This small molecule binds to this protein.
Small molecule (SMILES): CC(=O)N[C@H]1[C@H](O[C@H]2[C@H](O)[C@@H](NC(C)=O)CO[C@@H]2CO)O[C@H](CO)[C@@H](O[C@@H]2O[C@H](CO)[C@@H](O)[C@H](O)[C@@H]2O)[C@@H]1O

Binding-site contacts:
Ligand atom O6 contacts residue THR667 of chain 1.A at 3.7 Å.
Ligand atom C8 contacts residue ALA668 of chain 1.A at 4.1 Å (hydrophobic).
Ligand atom C1 contacts residue ASN476 of chain 1.A at 1.4 Å.
Ligand atom O5 contacts residue ASN476 of chain 1.A at 2.3 Å (h-bond).
Ligand atom O6 contacts residue GLU664 of chain 1.A at 4.0 Å.
Ligand atom O3 contacts residue ALA668 of chain 1.A at 4.2 Å.
Ligand atom C8 contacts residue GLY472 of chain 1.A at 4.0 Å.
Ligand atom C7 contacts residue ASN671 of chain 1.A at 3.8 Å.
Ligand atom C5 contacts residue ASN476 of chain 1.A at 3.6 Å.
Ligand atom N2 contacts residue GLY472 of chain 1.A at 4.3 Å.
Ligand atom C4 contacts residue ASN476 of chain 1.A at 4.2 Å.
Ligand atom O7 contacts residue ASN476 of chain 1.A at 4.2 Å.
Ligand atom C8 contacts residue ASN671 of chain 1.A at 3.7 Å.
Ligand atom O7 contacts residue ASN671 of chain 1.A at 3.4 Å (h-bond).
Ligand atom C6 contacts residue ASN671 of chain 1.A at 4.2 Å.
Ligand atom N2 contacts residue ASN476 of chain 1.A at 3.0 Å (h-bond).
Ligand atom C3 contacts residue ASN671 of chain 1.A at 4.5 Å.
Ligand atom C3 contacts residue ASN476 of chain 1.A at 3.8 Å.
Ligand atom C2 contacts residue ASN476 of chain 1.A at 2.5 Å.
Ligand atom C8 contacts residue LEU473 of chain 1.A at 4.0 Å (hydrophobic).
Ligand atom C7 contacts residue ASN476 of chain 1.A at 3.8 Å.
Ligand atom O4 contacts residue ASN671 of chain 1.A at 3.7 Å.
Ligand atom C3 contacts residue ALA668 of chain 1.A at 4.5 Å (hydrophobic).
Ligand atom N2 contacts residue ALA668 of chain 1.A at 4.4 Å.
Ligand atom C4 contacts residue ASN671 of chain 1.A at 4.4 Å.
Ligand atom C7 contacts residue ALA668 of chain 1.A at 4.3 Å (hydrophobic).
Ligand atom C5 contacts residue ASN671 of chain 1.A at 4.2 Å.
Ligand atom O7 contacts residue LEU473 of chain 1.A at 4.4 Å.

Sequence of chain 1.A:
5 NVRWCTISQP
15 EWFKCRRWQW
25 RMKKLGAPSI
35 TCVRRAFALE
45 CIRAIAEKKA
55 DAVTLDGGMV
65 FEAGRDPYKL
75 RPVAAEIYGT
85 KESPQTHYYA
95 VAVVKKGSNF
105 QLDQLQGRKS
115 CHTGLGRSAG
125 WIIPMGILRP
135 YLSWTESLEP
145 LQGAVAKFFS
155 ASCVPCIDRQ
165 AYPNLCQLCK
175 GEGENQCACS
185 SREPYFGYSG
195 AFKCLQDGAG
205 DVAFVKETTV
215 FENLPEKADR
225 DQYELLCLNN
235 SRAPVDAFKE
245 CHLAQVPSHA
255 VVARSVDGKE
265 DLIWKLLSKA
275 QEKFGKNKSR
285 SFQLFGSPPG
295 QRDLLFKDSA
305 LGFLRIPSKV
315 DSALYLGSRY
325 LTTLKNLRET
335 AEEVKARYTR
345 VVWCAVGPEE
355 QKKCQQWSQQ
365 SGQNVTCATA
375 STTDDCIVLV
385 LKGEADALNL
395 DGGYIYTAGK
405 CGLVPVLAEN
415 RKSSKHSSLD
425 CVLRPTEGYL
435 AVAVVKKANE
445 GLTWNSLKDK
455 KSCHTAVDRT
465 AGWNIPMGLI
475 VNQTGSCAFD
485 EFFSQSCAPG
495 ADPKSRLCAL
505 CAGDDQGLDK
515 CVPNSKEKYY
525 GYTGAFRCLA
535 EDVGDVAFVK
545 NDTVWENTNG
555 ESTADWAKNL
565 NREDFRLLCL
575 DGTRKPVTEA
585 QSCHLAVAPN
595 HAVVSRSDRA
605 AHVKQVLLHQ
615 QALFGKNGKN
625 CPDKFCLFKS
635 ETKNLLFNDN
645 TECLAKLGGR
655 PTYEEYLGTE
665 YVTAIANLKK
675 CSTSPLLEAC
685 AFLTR